This protein binds this small molecule.
Small molecule (SMILES): O=C(O)[C@@](O)(COP(=O)(O)O)[C@H](O)[C@H](O)COP(=O)(O)O

Sequence of chain 1.E:
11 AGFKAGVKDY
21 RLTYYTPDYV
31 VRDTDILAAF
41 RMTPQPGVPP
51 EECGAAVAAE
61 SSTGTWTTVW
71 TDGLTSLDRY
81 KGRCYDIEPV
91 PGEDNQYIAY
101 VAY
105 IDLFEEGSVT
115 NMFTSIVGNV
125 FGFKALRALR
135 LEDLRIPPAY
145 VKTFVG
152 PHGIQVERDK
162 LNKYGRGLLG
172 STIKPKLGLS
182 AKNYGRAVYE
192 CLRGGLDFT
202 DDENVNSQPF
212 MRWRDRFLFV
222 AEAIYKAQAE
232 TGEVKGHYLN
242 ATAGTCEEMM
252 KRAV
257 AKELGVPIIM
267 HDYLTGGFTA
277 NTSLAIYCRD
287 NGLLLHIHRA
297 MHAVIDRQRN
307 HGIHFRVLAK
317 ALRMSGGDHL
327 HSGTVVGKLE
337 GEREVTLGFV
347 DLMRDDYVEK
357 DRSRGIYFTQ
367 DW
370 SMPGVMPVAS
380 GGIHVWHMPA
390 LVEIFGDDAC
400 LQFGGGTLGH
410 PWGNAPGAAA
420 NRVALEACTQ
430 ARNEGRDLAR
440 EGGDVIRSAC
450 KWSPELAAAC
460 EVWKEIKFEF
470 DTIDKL

Sequence of chain 1.F:
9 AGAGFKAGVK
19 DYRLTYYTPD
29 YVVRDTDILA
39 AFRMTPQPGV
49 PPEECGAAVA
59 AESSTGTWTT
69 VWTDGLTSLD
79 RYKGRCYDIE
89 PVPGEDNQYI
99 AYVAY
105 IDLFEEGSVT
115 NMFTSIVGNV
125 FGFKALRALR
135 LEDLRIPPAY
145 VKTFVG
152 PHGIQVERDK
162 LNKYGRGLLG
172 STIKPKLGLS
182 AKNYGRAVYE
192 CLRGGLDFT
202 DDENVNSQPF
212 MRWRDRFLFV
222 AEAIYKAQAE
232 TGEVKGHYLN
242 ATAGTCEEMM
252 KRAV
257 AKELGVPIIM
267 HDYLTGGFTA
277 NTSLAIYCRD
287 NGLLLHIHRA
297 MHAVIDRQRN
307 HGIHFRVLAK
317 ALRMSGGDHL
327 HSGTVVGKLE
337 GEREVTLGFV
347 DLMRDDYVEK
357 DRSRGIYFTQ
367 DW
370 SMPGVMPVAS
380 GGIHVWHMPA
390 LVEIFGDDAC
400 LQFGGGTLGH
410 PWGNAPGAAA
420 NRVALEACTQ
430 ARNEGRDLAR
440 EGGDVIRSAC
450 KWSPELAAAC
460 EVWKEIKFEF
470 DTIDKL

Binding-site contacts:
Ligand atom O4 contacts residue GLY380 of chain 1.E at 3.3 Å.
Ligand atom O2P contacts residue THR65 of chain 1.F at 3.3 Å (h-bond).
Ligand atom O4 contacts residue SER379 of chain 1.E at 2.8 Å (h-bond).
Ligand atom O6P contacts residue ARG295 of chain 1.E at 3.0 Å (salt-bridge).
Ligand atom O7 contacts residue GLU204 of chain 1.E at 3.1 Å (salt-bridge).
Ligand atom O3 contacts residue KCX201 of chain 1.E at 2.6 Å (h-bond).
Ligand atom C3 contacts residue SER379 of chain 1.E at 3.4 Å.
Ligand atom O4P contacts residue ARG295 of chain 1.E at 2.8 Å (salt-bridge).
Ligand atom P1 contacts residue THR65 of chain 1.F at 3.3 Å.
Ligand atom O2P contacts residue GLY381 of chain 1.E at 2.8 Å (h-bond).
Ligand atom O1P contacts residue THR65 of chain 1.F at 2.5 Å (h-bond).
Ligand atom O2P contacts residue LYS334 of chain 1.E at 2.7 Å (salt-bridge).
Ligand atom O5P contacts residue HIS327 of chain 1.E at 2.8 Å (h-bond).
Ligand atom O6 contacts residue GLU60 of chain 1.F at 3.4 Å (salt-bridge).
Ligand atom C contacts residue ASN123 of chain 1.F at 3.5 Å.
Ligand atom O1 contacts residue LYS175 of chain 1.E at 3.2 Å (salt-bridge).
Ligand atom O1P contacts residue GLY404 of chain 1.E at 2.9 Å (h-bond).
Ligand atom O3 contacts residue HIS294 of chain 1.E at 2.9 Å (h-bond).
Ligand atom C contacts residue LYS175 of chain 1.E at 3.4 Å.
Ligand atom O3 contacts residue MG1 of chain 1.UA at 2.1 Å.
Ligand atom O2 contacts residue THR173 of chain 1.E at 3.1 Å (h-bond).
Ligand atom O6 contacts residue LYS334 of chain 1.E at 3.0 Å (salt-bridge).
Ligand atom O7 contacts residue ASN123 of chain 1.F at 3.0 Å (h-bond).
Ligand atom O2P contacts residue TRP66 of chain 1.F at 3.2 Å.
Ligand atom O2 contacts residue LYS175 of chain 1.E at 3.0 Å (salt-bridge).
Ligand atom C3 contacts residue KCX201 of chain 1.E at 3.1 Å.
Ligand atom O2 contacts residue KCX201 of chain 1.E at 3.2 Å (h-bond).
Ligand atom C2 contacts residue MG1 of chain 1.UA at 2.9 Å.
Ligand atom O7 contacts residue LYS177 of chain 1.E at 2.7 Å (salt-bridge).
Ligand atom O2P contacts residue GLY380 of chain 1.E at 3.3 Å.
Ligand atom O5 contacts residue LEU335 of chain 1.E at 3.4 Å.
Ligand atom O7 contacts residue ASP203 of chain 1.E at 3.1 Å (salt-bridge).
Ligand atom O7 contacts residue MG1 of chain 1.UA at 2.1 Å.
Ligand atom O1P contacts residue LYS175 of chain 1.E at 3.4 Å.
Ligand atom O7 contacts residue LYS175 of chain 1.E at 3.4 Å (salt-bridge).
Ligand atom O3P contacts residue GLY403 of chain 1.E at 2.9 Å (h-bond).
Ligand atom O3 contacts residue GLU204 of chain 1.E at 3.0 Å (salt-bridge).
Ligand atom C contacts residue MG1 of chain 1.UA at 2.9 Å.
Ligand atom C3 contacts residue MG1 of chain 1.UA at 3.0 Å.
Ligand atom O2 contacts residue MG1 of chain 1.UA at 2.4 Å.